This small molecule binds to this protein.
Small molecule (SMILES): CC(=O)N[C@@H]1[C@@H](O)[C@H](O)[C@@H](CO)O[C@H]1O

Sequence of chain 1.B:
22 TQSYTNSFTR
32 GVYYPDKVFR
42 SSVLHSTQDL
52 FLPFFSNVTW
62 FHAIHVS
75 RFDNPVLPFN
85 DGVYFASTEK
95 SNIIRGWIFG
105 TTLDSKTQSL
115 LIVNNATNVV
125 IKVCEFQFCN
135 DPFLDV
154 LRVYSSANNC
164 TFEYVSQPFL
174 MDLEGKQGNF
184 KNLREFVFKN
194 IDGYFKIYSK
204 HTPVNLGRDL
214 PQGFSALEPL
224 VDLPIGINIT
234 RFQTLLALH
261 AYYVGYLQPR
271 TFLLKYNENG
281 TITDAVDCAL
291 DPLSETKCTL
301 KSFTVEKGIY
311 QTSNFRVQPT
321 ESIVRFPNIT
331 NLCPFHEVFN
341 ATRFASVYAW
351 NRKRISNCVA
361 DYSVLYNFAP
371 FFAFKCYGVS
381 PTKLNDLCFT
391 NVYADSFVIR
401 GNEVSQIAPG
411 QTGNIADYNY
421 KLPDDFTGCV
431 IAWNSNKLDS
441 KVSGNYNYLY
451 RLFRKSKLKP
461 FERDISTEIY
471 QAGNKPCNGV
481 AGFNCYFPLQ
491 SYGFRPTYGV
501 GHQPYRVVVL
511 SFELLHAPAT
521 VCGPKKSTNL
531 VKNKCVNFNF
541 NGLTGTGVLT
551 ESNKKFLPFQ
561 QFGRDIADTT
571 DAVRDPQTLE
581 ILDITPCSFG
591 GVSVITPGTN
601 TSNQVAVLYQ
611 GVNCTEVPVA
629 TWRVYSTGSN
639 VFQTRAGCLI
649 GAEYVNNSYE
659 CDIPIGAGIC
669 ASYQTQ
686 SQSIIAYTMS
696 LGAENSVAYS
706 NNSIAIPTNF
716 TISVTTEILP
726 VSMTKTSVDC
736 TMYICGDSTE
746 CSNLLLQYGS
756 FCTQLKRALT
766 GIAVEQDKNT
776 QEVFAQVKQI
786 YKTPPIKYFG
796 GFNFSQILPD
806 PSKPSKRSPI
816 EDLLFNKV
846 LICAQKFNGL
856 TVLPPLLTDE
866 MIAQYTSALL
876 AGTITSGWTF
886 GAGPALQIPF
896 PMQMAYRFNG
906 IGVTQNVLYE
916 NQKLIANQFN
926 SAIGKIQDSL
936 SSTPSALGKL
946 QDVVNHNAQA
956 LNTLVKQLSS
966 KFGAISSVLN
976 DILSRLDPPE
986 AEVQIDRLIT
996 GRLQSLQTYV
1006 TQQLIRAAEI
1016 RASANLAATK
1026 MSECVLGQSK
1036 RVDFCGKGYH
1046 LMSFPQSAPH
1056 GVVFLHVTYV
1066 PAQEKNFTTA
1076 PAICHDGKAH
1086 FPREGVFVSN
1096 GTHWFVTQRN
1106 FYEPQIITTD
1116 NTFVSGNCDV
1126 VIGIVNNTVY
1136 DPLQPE

Binding-site contacts:
Ligand atom C8 contacts residue PRO576 of chain 1.B at 4.0 Å (hydrophobic).
Ligand atom O7 contacts residue ASN328 of chain 1.B at 2.9 Å (h-bond).
Ligand atom O5 contacts residue ASN328 of chain 1.B at 2.4 Å (h-bond).
Ligand atom N2 contacts residue GLN577 of chain 1.B at 3.9 Å.
Ligand atom C8 contacts residue GLN577 of chain 1.B at 4.5 Å.
Ligand atom C5 contacts residue ASN328 of chain 1.B at 3.7 Å.
Ligand atom C8 contacts residue ASN328 of chain 1.B at 4.3 Å.
Ligand atom C1 contacts residue ASN328 of chain 1.B at 1.4 Å.
Ligand atom C1 contacts residue GLN577 of chain 1.B at 4.3 Å.
Ligand atom C2 contacts residue ASN328 of chain 1.B at 2.4 Å.
Ligand atom N2 contacts residue ASN328 of chain 1.B at 2.9 Å (h-bond).
Ligand atom O3 contacts residue GLN577 of chain 1.B at 4.0 Å.
Ligand atom C3 contacts residue GLN577 of chain 1.B at 4.2 Å.
Ligand atom C3 contacts residue ASN328 of chain 1.B at 3.8 Å.
Ligand atom C7 contacts residue ASN328 of chain 1.B at 3.1 Å.
Ligand atom C4 contacts residue ASN328 of chain 1.B at 4.2 Å.